Binding-site contacts:
Ligand atom O1 contacts residue HIS47 of chain 1.A at 2.8 Å (h-bond).
Ligand atom C2 contacts residue HIS47 of chain 1.A at 3.6 Å.
Ligand atom C14 contacts residue LEU2 of chain 1.A at 3.6 Å (hydrophobic).
Ligand atom C10 contacts residue HIS47 of chain 1.A at 4.1 Å.
Ligand atom N1 contacts residue GLY29 of chain 1.A at 3.4 Å (h-bond).
Ligand atom C13 contacts residue ILE9 of chain 1.A at 3.8 Å (hydrophobic).
Ligand atom O2 contacts residue LYS60 of chain 1.A at 4.0 Å.
Ligand atom C4 contacts residue GLY29 of chain 1.A at 3.6 Å.
Ligand atom C1 contacts residue GLY29 of chain 1.A at 4.0 Å.
Ligand atom O1 contacts residue TYR51 of chain 1.A at 3.2 Å.
Ligand atom C9 contacts residue ASP48 of chain 1.A at 3.4 Å.
Ligand atom C13 contacts residue PHE5 of chain 1.A at 3.8 Å (hydrophobic).
Ligand atom O2 contacts residue TRP30 of chain 1.A at 3.8 Å.
Ligand atom O3 contacts residue TRP30 of chain 1.A at 3.3 Å (h-bond).
Ligand atom C12 contacts residue ALA17 of chain 1.A at 4.3 Å (hydrophobic).
Ligand atom C15 contacts residue TRP30 of chain 1.A at 4.4 Å (hydrophobic).
Ligand atom C14 contacts residue PHE5 of chain 1.A at 4.3 Å (hydrophobic).
Ligand atom C7 contacts residue SER22 of chain 1.A at 4.2 Å.
Ligand atom O1 contacts residue ASP48 of chain 1.A at 2.6 Å (salt-bridge).
Ligand atom C14 contacts residue ILE18 of chain 1.A at 4.2 Å (hydrophobic).
Ligand atom C10 contacts residue ASP48 of chain 1.A at 2.9 Å.
Ligand atom O3 contacts residue GLY29 of chain 1.A at 3.6 Å.
Ligand atom C13 contacts residue ALA17 of chain 1.A at 3.7 Å (hydrophobic).
Ligand atom C9 contacts residue TYR51 of chain 1.A at 4.1 Å (hydrophobic).
Ligand atom C10 contacts residue TYR51 of chain 1.A at 3.0 Å (hydrophobic).
Ligand atom C6 contacts residue PHE5 of chain 1.A at 4.3 Å (hydrophobic).
Ligand atom C2 contacts residue ASP48 of chain 1.A at 4.4 Å.
Ligand atom C1 contacts residue ASP48 of chain 1.A at 4.0 Å.
Ligand atom C3 contacts residue GLY29 of chain 1.A at 4.3 Å.
Ligand atom C3 contacts residue PHE5 of chain 1.A at 4.2 Å (hydrophobic).
Ligand atom N2 contacts residue TYR51 of chain 1.A at 3.8 Å.
Ligand atom C14 contacts residue ALA17 of chain 1.A at 3.8 Å (hydrophobic).
Ligand atom C8 contacts residue GLY29 of chain 1.A at 4.0 Å.
Ligand atom C12 contacts residue PHE5 of chain 1.A at 4.3 Å (hydrophobic).
Ligand atom N2 contacts residue ASP48 of chain 1.A at 2.5 Å (salt-bridge).
Ligand atom O2 contacts residue GLY29 of chain 1.A at 4.4 Å.
Ligand atom C14 contacts residue GLY6 of chain 1.A at 3.9 Å.
Ligand atom C2 contacts residue PHE5 of chain 1.A at 4.2 Å (hydrophobic).
Ligand atom C5 contacts residue PHE5 of chain 1.A at 3.5 Å (hydrophobic).
Ligand atom C12 contacts residue ILE9 of chain 1.A at 4.3 Å (hydrophobic).

Sequence of chain 1.A:
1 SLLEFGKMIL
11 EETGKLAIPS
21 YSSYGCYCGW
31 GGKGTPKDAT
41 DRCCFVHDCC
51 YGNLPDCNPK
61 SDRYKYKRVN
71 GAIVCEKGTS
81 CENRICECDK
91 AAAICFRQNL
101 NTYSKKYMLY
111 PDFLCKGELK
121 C

This protein binds this small molecule.
Small molecule (SMILES): CCCc1cc(CC(=O)O)c2[nH]c(CC(N)=O)cc2c1